Sequence of chain 1.A:
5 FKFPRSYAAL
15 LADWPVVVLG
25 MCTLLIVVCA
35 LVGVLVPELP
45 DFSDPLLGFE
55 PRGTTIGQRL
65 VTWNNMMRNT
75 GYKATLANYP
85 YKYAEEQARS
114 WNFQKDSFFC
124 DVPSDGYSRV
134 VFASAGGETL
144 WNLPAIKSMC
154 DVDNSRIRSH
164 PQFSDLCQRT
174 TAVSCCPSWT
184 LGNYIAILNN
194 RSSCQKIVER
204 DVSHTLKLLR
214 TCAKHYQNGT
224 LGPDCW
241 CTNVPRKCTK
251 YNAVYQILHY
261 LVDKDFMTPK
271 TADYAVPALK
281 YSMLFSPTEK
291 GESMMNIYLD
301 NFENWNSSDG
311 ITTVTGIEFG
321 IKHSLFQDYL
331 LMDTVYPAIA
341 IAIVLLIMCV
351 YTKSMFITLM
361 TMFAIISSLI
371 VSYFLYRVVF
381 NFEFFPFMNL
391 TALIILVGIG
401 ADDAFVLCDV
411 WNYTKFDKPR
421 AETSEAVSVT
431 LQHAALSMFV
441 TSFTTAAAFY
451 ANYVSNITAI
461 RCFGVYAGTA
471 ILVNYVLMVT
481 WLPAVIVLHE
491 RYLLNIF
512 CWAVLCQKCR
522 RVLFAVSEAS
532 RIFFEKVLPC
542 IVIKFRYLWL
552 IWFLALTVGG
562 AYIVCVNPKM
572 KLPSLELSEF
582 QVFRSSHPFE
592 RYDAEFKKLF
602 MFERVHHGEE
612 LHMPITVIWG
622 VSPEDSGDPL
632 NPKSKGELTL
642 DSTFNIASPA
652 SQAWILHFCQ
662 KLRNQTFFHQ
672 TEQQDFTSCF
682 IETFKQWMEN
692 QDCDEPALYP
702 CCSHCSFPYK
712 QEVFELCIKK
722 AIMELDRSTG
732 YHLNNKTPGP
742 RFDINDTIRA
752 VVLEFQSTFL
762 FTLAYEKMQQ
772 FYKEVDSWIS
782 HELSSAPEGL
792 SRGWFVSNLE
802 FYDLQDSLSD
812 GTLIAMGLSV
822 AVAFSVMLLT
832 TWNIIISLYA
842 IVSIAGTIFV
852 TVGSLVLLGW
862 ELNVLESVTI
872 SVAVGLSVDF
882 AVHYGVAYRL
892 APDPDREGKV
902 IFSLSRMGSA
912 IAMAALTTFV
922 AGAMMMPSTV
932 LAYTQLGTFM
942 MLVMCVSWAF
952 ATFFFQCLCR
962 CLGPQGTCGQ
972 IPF

Binding-site contacts:
Ligand atom O2 contacts residue PHE677 of chain 1.A at 3.6 Å.
Ligand atom O6 contacts residue ASN691 of chain 1.A at 4.0 Å.
Ligand atom CBJ contacts residue PHE677 of chain 1.A at 3.8 Å (hydrophobic).
Ligand atom CAB contacts residue PHE681 of chain 1.A at 3.7 Å (hydrophobic).
Ligand atom CAB contacts residue ILE723 of chain 1.A at 3.6 Å (hydrophobic).
Ligand atom CBE contacts residue LEU726 of chain 1.A at 4.0 Å (hydrophobic).
Ligand atom CBC contacts residue ALA722 of chain 1.A at 3.8 Å (hydrophobic).
Ligand atom CBG contacts residue LEU726 of chain 1.A at 4.0 Å (hydrophobic).
Ligand atom CBE contacts residue TRP688 of chain 1.A at 3.9 Å (hydrophobic).
Ligand atom CAA contacts residue ILE719 of chain 1.A at 3.6 Å (hydrophobic).
Ligand atom CAX contacts residue PHE681 of chain 1.A at 4.0 Å (hydrophobic).
Ligand atom C6 contacts residue GLN687 of chain 1.A at 3.8 Å.
Ligand atom OAL contacts residue GLY731 of chain 1.A at 3.8 Å.
Ligand atom CBI contacts residue LEU726 of chain 1.A at 4.0 Å (hydrophobic).
Ligand atom O6 contacts residue GLN687 of chain 1.A at 3.6 Å.
Ligand atom OAL contacts residue THR730 of chain 1.A at 3.6 Å.
Ligand atom C1 contacts residue PHE677 of chain 1.A at 3.7 Å (hydrophobic).
Ligand atom CBQ contacts residue THR730 of chain 1.A at 4.0 Å.
Ligand atom CBI contacts residue SER729 of chain 1.A at 4.1 Å.
Ligand atom CBI contacts residue THR730 of chain 1.A at 3.5 Å.
Ligand atom CAA contacts residue PHE685 of chain 1.A at 4.0 Å (hydrophobic).
Ligand atom CBC contacts residue TRP688 of chain 1.A at 3.8 Å (hydrophobic).
Ligand atom CBG contacts residue TRP688 of chain 1.A at 3.9 Å (hydrophobic).
Ligand atom CBA contacts residue THR684 of chain 1.A at 3.7 Å.
Ligand atom CBD contacts residue LEU726 of chain 1.A at 3.9 Å (hydrophobic).
Ligand atom CAW contacts residue PHE685 of chain 1.A at 4.0 Å (hydrophobic).
Ligand atom CAA contacts residue ILE723 of chain 1.A at 3.9 Å (hydrophobic).
Ligand atom CBF contacts residue TYR732 of chain 1.A at 3.7 Å (hydrophobic).
Ligand atom CBH contacts residue TYR732 of chain 1.A at 3.5 Å (hydrophobic).
Ligand atom OAQ contacts residue GLN687 of chain 1.A at 3.5 Å (h-bond).
Ligand atom CBB contacts residue PHE677 of chain 1.A at 3.9 Å (hydrophobic).
Ligand atom OBZ contacts residue GLN674 of chain 1.A at 4.1 Å.
Ligand atom CAX contacts residue PRO739 of chain 1.A at 3.9 Å (hydrophobic).
Ligand atom CAY contacts residue ALA722 of chain 1.A at 3.9 Å (hydrophobic).
Ligand atom CBS contacts residue PHE677 of chain 1.A at 4.1 Å (hydrophobic).
Ligand atom CBF contacts residue THR678 of chain 1.A at 3.8 Å.
Ligand atom CAZ contacts residue LEU726 of chain 1.A at 4.1 Å (hydrophobic).
Ligand atom CBB contacts residue THR678 of chain 1.A at 3.8 Å.
Ligand atom C5 contacts residue GLN687 of chain 1.A at 3.8 Å.
Ligand atom CBL contacts residue LEU726 of chain 1.A at 3.7 Å (hydrophobic).

A protein and the small-molecule ligand that binds it are described below.
Small molecule (SMILES): CCCCCCCCCCC(CCCCCCCCCC)(CO[C@@H]1O[C@H](CO)[C@@H](O[C@H]2O[C@H](CO)[C@@H](O)[C@H](O)[C@H]2O)[C@H](O)[C@H]1O)CO[C@@H]1O[C@H](CO)[C@@H](O[C@H]2O[C@H](CO)[C@@H](O)[C@H](O)[C@H]2O)[C@H](O)[C@H]1O